The small molecule below binds the protein below.
Small molecule (SMILES): NCC(=O)O

Sequence of chain 1.D:
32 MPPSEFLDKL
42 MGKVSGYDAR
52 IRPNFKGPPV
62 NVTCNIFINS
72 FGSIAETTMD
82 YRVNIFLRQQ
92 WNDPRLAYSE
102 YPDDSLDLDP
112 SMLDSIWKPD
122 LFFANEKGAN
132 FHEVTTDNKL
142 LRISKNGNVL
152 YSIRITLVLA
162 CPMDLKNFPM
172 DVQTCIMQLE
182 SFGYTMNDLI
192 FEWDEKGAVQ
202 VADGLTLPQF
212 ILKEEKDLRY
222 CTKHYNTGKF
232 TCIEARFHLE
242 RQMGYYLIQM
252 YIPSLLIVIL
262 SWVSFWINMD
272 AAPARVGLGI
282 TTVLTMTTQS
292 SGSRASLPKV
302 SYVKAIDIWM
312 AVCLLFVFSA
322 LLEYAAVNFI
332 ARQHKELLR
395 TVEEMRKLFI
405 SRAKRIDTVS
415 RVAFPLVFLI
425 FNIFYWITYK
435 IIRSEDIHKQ

Binding-site contacts:
Ligand atom C contacts residue PHE87 of chain 1.E at 3.8 Å (hydrophobic).
Ligand atom CA contacts residue THR228 of chain 1.D at 4.1 Å.
Ligand atom C contacts residue ARG89 of chain 1.E at 4.1 Å.
Ligand atom O contacts residue PHE87 of chain 1.E at 4.3 Å.
Ligand atom C contacts residue THR228 of chain 1.D at 3.8 Å.
Ligand atom OXT contacts residue SER153 of chain 1.E at 2.4 Å (h-bond).
Ligand atom C contacts residue SER153 of chain 1.E at 3.6 Å.
Ligand atom CA contacts residue PHE183 of chain 1.D at 3.7 Å (hydrophobic).
Ligand atom OXT contacts residue PHE183 of chain 1.D at 3.8 Å.
Ligand atom N contacts residue PHE183 of chain 1.D at 2.5 Å (h-bond).
Ligand atom CA contacts residue PHE231 of chain 1.D at 3.7 Å (hydrophobic).
Ligand atom OXT contacts residue PHE87 of chain 1.E at 3.5 Å.
Ligand atom N contacts residue LEU141 of chain 1.E at 4.2 Å.
Ligand atom OXT contacts residue LEU141 of chain 1.E at 4.2 Å.
Ligand atom CA contacts residue TYR226 of chain 1.D at 4.3 Å (hydrophobic).
Ligand atom O contacts residue THR228 of chain 1.D at 3.0 Å (h-bond).
Ligand atom N contacts residue PHE87 of chain 1.E at 4.5 Å.
Ligand atom C contacts residue LEU141 of chain 1.E at 4.4 Å (hydrophobic).
Ligand atom OXT contacts residue ARG89 of chain 1.E at 4.1 Å.
Ligand atom O contacts residue SER153 of chain 1.E at 4.2 Å.
Ligand atom N contacts residue PHE231 of chain 1.D at 4.0 Å.
Ligand atom O contacts residue ARG89 of chain 1.E at 3.2 Å (salt-bridge).
Ligand atom CA contacts residue PHE87 of chain 1.E at 4.1 Å (hydrophobic).

Sequence of chain 1.E:
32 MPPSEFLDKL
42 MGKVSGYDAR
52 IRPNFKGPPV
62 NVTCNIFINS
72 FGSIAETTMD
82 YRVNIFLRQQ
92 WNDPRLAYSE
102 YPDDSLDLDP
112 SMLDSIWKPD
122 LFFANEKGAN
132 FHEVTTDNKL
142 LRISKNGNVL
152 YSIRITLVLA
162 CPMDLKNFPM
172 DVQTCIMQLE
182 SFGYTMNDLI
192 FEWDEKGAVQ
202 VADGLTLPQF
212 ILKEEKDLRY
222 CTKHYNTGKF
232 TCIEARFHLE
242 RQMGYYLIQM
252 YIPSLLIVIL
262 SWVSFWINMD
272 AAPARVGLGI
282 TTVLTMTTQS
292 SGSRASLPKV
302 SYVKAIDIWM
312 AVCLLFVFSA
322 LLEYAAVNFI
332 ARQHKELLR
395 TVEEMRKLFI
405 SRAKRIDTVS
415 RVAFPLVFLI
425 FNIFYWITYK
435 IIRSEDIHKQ